Binding-site contacts:
Ligand atom O5 contacts residue ALA157 of chain 2.A at 4.2 Å.
Ligand atom C2 contacts residue ASN240 of chain 2.A at 2.5 Å.
Ligand atom C1 contacts residue ASN159 of chain 2.A at 4.5 Å.
Ligand atom C5 contacts residue NAG1 of chain 2.D at 4.0 Å.
Ligand atom O7 contacts residue ASN240 of chain 2.A at 3.2 Å (h-bond).
Ligand atom O7 contacts residue SER241 of chain 2.A at 3.5 Å (h-bond).
Ligand atom C6 contacts residue ALA157 of chain 2.A at 4.2 Å (hydrophobic).
Ligand atom O7 contacts residue THR242 of chain 2.A at 3.5 Å.
Ligand atom O5 contacts residue LEU158 of chain 2.A at 3.2 Å (h-bond).
Ligand atom C1 contacts residue LEU158 of chain 2.A at 3.8 Å (hydrophobic).
Ligand atom C5 contacts residue ASN240 of chain 2.A at 3.7 Å.
Ligand atom C8 contacts residue ILE211 of chain 3.A at 4.2 Å (hydrophobic).
Ligand atom C6 contacts residue ASN159 of chain 2.A at 3.9 Å.
Ligand atom C1 contacts residue ASN240 of chain 2.A at 1.5 Å.
Ligand atom C3 contacts residue ALA157 of chain 2.A at 4.5 Å (hydrophobic).
Ligand atom O6 contacts residue LEU158 of chain 2.A at 4.1 Å.
Ligand atom C5 contacts residue ASN159 of chain 2.A at 4.4 Å.
Ligand atom C6 contacts residue NAG1 of chain 2.D at 4.1 Å.
Ligand atom O5 contacts residue ASN240 of chain 2.A at 2.4 Å (h-bond).
Ligand atom C7 contacts residue ASN240 of chain 2.A at 3.2 Å.
Ligand atom O5 contacts residue ASN159 of chain 2.A at 3.9 Å.
Ligand atom O6 contacts residue ASN159 of chain 2.A at 4.0 Å.
Ligand atom C3 contacts residue ASN240 of chain 2.A at 3.8 Å.
Ligand atom C8 contacts residue ASN240 of chain 2.A at 4.4 Å.
Ligand atom C4 contacts residue ALA157 of chain 2.A at 3.8 Å (hydrophobic).
Ligand atom O6 contacts residue ALA157 of chain 2.A at 3.1 Å.
Ligand atom O7 contacts residue ARG195 of chain 2.A at 3.8 Å.
Ligand atom C5 contacts residue ALA157 of chain 2.A at 4.2 Å (hydrophobic).
Ligand atom C4 contacts residue ASN240 of chain 2.A at 4.3 Å.
Ligand atom C7 contacts residue THR242 of chain 2.A at 4.2 Å.
Ligand atom C8 contacts residue ARG195 of chain 2.A at 3.6 Å.
Ligand atom N2 contacts residue ASN240 of chain 2.A at 2.9 Å (h-bond).
Ligand atom C5 contacts residue LEU158 of chain 2.A at 4.5 Å (hydrophobic).

Sequence of chain 3.A:
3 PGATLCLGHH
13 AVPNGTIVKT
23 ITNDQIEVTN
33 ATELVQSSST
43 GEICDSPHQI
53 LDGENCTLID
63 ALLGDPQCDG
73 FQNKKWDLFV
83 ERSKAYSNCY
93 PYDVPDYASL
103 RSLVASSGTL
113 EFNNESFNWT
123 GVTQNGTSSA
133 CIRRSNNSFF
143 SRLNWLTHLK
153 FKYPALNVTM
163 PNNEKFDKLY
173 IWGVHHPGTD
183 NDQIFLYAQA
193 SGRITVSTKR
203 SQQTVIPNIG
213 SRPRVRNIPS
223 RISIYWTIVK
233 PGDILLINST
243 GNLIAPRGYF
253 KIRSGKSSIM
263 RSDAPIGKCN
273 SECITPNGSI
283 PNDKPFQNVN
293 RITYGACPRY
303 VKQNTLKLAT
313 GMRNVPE

The protein below binds the small molecule below.
Small molecule (SMILES): CC(=O)N[C@@H]1[C@@H](O)[C@H](O)[C@@H](CO)O[C@H]1O

Sequence of chain 2.A:
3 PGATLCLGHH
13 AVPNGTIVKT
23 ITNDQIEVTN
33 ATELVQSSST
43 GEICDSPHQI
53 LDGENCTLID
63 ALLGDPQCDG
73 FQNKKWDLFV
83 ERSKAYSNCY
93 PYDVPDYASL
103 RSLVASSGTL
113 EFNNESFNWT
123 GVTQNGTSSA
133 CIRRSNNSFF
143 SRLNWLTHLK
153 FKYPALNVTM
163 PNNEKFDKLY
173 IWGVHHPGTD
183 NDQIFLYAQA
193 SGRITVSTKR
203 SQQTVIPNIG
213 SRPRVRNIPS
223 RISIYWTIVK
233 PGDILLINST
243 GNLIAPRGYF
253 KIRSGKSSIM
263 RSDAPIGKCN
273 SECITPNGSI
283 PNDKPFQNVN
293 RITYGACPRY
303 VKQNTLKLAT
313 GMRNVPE